A small-molecule ligand and the protein it binds are described below.
Small molecule (SMILES): CC(=O)N[C@@H]1[C@@H](O)[C@H](O)[C@@H](CO)O[C@H]1O

Binding-site contacts:
Ligand atom C7 contacts residue ASN715 of chain 1.B at 3.5 Å.
Ligand atom O7 contacts residue ASN715 of chain 1.B at 3.5 Å.
Ligand atom N2 contacts residue ASN716 of chain 1.B at 2.9 Å (h-bond).
Ligand atom C6 contacts residue ASP630 of chain 1.B at 4.0 Å.
Ligand atom C7 contacts residue ASN716 of chain 1.B at 3.8 Å.
Ligand atom C2 contacts residue ASN716 of chain 1.B at 2.6 Å.
Ligand atom O5 contacts residue ASN716 of chain 1.B at 2.3 Å (h-bond).
Ligand atom C4 contacts residue ASN716 of chain 1.B at 4.2 Å.
Ligand atom C8 contacts residue ASN716 of chain 1.B at 4.1 Å.
Ligand atom O6 contacts residue ASN716 of chain 1.B at 4.4 Å.
Ligand atom C8 contacts residue ASN715 of chain 1.B at 3.2 Å.
Ligand atom O6 contacts residue ASP630 of chain 1.B at 4.2 Å.
Ligand atom C1 contacts residue ASN715 of chain 1.B at 4.1 Å.
Ligand atom C5 contacts residue ASN716 of chain 1.B at 3.6 Å.
Ligand atom C2 contacts residue ASN715 of chain 1.B at 4.0 Å.
Ligand atom C3 contacts residue ASN716 of chain 1.B at 3.9 Å.
Ligand atom C5 contacts residue ASP630 of chain 1.B at 4.2 Å.
Ligand atom N2 contacts residue ASN715 of chain 1.B at 3.6 Å.
Ligand atom C1 contacts residue ASN716 of chain 1.B at 1.4 Å.

Sequence of chain 1.B:
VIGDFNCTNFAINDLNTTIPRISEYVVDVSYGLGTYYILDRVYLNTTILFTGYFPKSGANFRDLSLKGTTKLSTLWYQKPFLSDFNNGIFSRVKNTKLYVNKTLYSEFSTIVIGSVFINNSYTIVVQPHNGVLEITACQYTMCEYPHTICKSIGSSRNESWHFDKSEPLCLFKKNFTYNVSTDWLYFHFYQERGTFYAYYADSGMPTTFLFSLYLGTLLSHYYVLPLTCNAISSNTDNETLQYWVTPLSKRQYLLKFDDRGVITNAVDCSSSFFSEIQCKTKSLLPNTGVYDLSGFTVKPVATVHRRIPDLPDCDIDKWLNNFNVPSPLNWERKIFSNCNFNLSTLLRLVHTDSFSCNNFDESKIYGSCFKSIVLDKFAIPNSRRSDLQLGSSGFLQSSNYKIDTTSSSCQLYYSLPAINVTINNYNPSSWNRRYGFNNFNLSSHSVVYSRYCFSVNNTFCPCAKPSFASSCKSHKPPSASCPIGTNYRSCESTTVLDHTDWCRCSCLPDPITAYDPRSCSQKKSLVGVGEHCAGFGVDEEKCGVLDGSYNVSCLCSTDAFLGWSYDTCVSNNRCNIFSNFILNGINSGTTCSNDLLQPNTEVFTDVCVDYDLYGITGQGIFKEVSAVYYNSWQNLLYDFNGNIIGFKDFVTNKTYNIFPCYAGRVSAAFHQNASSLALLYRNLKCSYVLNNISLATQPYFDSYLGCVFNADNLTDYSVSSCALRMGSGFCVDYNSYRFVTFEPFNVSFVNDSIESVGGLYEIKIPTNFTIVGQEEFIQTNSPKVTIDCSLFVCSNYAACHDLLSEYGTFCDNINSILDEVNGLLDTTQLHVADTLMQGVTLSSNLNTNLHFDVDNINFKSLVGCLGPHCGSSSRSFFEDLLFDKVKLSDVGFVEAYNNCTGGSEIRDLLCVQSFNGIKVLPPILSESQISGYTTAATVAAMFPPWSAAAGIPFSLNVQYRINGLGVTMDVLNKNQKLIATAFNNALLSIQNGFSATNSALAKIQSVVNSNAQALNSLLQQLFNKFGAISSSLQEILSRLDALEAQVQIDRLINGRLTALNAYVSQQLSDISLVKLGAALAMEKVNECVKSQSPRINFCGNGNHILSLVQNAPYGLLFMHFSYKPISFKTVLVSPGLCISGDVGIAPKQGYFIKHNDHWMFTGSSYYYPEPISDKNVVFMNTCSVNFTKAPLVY